Binding-site contacts:
Ligand atom O3 contacts residue GLU181 of chain 2.A at 3.3 Å (salt-bridge).
Ligand atom C1 contacts residue TRP137 of chain 2.A at 3.5 Å (hydrophobic).
Ligand atom DO4 contacts residue ASP245 of chain 2.A at 2.8 Å.
Ligand atom O3 contacts residue MG1 of chain 2.E at 2.3 Å.
Ligand atom C3 contacts residue MG1 of chain 2.E at 3.1 Å.
Ligand atom DO4 contacts residue MN1 of chain 2.D at 2.6 Å.
Ligand atom O3 contacts residue GLU217 of chain 2.A at 3.4 Å (salt-bridge).
Ligand atom C4 contacts residue GLU181 of chain 2.A at 3.1 Å.
Ligand atom O6 contacts residue TRP137 of chain 2.A at 3.2 Å.
Ligand atom O3 contacts residue MN1 of chain 2.D at 2.6 Å.
Ligand atom O4 contacts residue ASP245 of chain 2.A at 3.0 Å (salt-bridge).
Ligand atom DO4 contacts residue GLU181 of chain 2.A at 2.2 Å.
Ligand atom DO4 contacts residue MG1 of chain 2.E at 2.8 Å.
Ligand atom C4 contacts residue MN1 of chain 2.D at 3.1 Å.
Ligand atom DO2 contacts residue PHE26 of chain 4.A at 3.6 Å.
Ligand atom O3 contacts residue HIS220 of chain 2.A at 3.6 Å.
Ligand atom C4 contacts residue MG1 of chain 2.E at 3.1 Å.
Ligand atom DO3 contacts residue MG1 of chain 2.E at 2.9 Å.
Ligand atom C5 contacts residue HIS54 of chain 2.A at 2.6 Å.
Ligand atom C6 contacts residue HIS54 of chain 2.A at 2.8 Å.
Ligand atom O4 contacts residue MG1 of chain 2.E at 2.1 Å.
Ligand atom C1 contacts residue HIS54 of chain 2.A at 2.9 Å.
Ligand atom DO3 contacts residue HIS220 of chain 2.A at 3.1 Å.
Ligand atom O4 contacts residue MN1 of chain 2.D at 2.1 Å.
Ligand atom C2 contacts residue TRP137 of chain 2.A at 3.2 Å (hydrophobic).
Ligand atom O5 contacts residue HIS54 of chain 2.A at 1.9 Å.
Ligand atom O4 contacts residue GLU181 of chain 2.A at 2.6 Å (salt-bridge).
Ligand atom C3 contacts residue ASP287 of chain 2.A at 3.1 Å.
Ligand atom O6 contacts residue GLU181 of chain 2.A at 2.4 Å (salt-bridge).
Ligand atom C3 contacts residue MN1 of chain 2.D at 3.3 Å.
Ligand atom DO3 contacts residue GLU181 of chain 2.A at 3.2 Å.
Ligand atom O4 contacts residue ASP287 of chain 2.A at 2.9 Å (salt-bridge).
Ligand atom O2 contacts residue PHE26 of chain 4.A at 3.2 Å.
Ligand atom O3 contacts residue ASP287 of chain 2.A at 2.8 Å (salt-bridge).
Ligand atom O1 contacts residue HIS54 of chain 2.A at 3.2 Å.
Ligand atom O6 contacts residue VAL135 of chain 2.A at 3.5 Å.
Ligand atom O5 contacts residue TRP137 of chain 2.A at 3.6 Å.
Ligand atom O1 contacts residue TRP16 of chain 2.A at 3.4 Å (h-bond).
Ligand atom DO3 contacts residue MN1 of chain 2.D at 3.2 Å.
Ligand atom O2 contacts residue TRP137 of chain 2.A at 3.6 Å.

This protein binds this small molecule.
Small molecule (SMILES): OC[C@H]1O[C@H](O)[C@H](O)[C@@H](O)[C@@H]1O

Sequence of chain 2.A:
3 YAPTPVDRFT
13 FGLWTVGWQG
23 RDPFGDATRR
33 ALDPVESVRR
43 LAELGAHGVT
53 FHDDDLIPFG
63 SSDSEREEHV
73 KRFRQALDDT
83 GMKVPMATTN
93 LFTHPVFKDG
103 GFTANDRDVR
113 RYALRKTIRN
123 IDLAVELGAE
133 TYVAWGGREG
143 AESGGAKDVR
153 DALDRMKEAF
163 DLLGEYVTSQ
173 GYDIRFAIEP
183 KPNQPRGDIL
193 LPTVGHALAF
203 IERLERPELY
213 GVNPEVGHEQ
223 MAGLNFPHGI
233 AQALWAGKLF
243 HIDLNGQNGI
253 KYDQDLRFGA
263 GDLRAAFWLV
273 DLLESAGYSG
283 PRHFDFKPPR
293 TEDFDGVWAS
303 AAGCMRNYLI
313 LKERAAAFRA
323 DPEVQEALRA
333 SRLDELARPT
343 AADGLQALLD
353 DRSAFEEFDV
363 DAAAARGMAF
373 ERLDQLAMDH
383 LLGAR

Sequence of chain 4.A:
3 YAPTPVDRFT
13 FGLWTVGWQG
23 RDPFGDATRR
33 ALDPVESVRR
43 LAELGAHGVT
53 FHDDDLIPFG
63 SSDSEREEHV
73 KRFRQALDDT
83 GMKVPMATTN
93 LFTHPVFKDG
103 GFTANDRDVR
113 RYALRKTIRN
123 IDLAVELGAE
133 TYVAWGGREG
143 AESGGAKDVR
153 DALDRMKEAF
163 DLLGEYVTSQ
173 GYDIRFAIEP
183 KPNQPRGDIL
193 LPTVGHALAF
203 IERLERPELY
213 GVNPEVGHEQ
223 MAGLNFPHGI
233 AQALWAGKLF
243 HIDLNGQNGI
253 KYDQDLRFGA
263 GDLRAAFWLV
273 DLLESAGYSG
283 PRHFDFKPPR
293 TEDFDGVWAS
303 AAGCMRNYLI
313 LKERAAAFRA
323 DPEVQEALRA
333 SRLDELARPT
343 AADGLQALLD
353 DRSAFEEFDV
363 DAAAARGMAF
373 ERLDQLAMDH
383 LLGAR